A protein and the small-molecule ligand that binds it are described below.
Small molecule (SMILES): CC[C@H](C)[C@H](N)C(=O)O

Sequence of chain 1.A:
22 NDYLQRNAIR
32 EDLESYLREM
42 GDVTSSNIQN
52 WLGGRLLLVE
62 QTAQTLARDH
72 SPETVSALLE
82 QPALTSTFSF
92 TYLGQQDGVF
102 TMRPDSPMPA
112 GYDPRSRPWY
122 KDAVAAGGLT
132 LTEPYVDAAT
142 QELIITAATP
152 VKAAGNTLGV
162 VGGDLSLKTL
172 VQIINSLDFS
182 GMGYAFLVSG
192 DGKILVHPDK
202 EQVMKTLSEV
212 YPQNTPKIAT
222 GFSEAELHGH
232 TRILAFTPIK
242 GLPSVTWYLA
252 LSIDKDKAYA

Binding-site contacts:
Ligand atom CG2 contacts residue MET103 of chain 1.A at 3.8 Å (hydrophobic).
Ligand atom CA contacts residue TYR113 of chain 1.A at 4.0 Å (hydrophobic).
Ligand atom C contacts residue TYR136 of chain 1.A at 3.8 Å (hydrophobic).
Ligand atom CB contacts residue ASP138 of chain 1.A at 4.0 Å.
Ligand atom C contacts residue ASP138 of chain 1.A at 4.3 Å.
Ligand atom CA contacts residue TYR136 of chain 1.A at 3.7 Å (hydrophobic).
Ligand atom C contacts residue ARG118 of chain 1.A at 3.5 Å.
Ligand atom CB contacts residue ASP165 of chain 1.A at 4.3 Å.
Ligand atom N contacts residue TYR136 of chain 1.A at 3.1 Å (h-bond).
Ligand atom C contacts residue TYR113 of chain 1.A at 3.6 Å (hydrophobic).
Ligand atom N contacts residue ASP138 of chain 1.A at 2.9 Å (salt-bridge).
Ligand atom CG2 contacts residue ASP165 of chain 1.A at 4.2 Å.
Ligand atom N contacts residue ASP165 of chain 1.A at 2.7 Å (salt-bridge).
Ligand atom CA contacts residue ASP165 of chain 1.A at 3.9 Å.
Ligand atom CD1 contacts residue ASP138 of chain 1.A at 4.0 Å.
Ligand atom CD1 contacts residue ALA140 of chain 1.A at 3.5 Å (hydrophobic).
Ligand atom CB contacts residue PHE101 of chain 1.A at 4.2 Å (hydrophobic).
Ligand atom N contacts residue ILE145 of chain 1.A at 3.4 Å.
Ligand atom C contacts residue TRP120 of chain 1.A at 3.5 Å (hydrophobic).
Ligand atom CD1 contacts residue MET109 of chain 1.A at 3.5 Å (hydrophobic).
Ligand atom OXT contacts residue ALA139 of chain 1.A at 3.0 Å (h-bond).
Ligand atom OXT contacts residue TYR136 of chain 1.A at 3.5 Å.
Ligand atom O contacts residue TRP120 of chain 1.A at 2.8 Å (h-bond).
Ligand atom CG1 contacts residue ALA139 of chain 1.A at 4.3 Å (hydrophobic).
Ligand atom CA contacts residue TRP120 of chain 1.A at 3.6 Å (hydrophobic).
Ligand atom CG2 contacts residue TYR93 of chain 1.A at 3.3 Å (hydrophobic).
Ligand atom O contacts residue ARG118 of chain 1.A at 2.8 Å (salt-bridge).
Ligand atom CA contacts residue TYR93 of chain 1.A at 3.6 Å (hydrophobic).
Ligand atom CG1 contacts residue ASP165 of chain 1.A at 4.2 Å.
Ligand atom CG2 contacts residue PHE101 of chain 1.A at 3.3 Å (hydrophobic).
Ligand atom CB contacts residue TYR113 of chain 1.A at 3.8 Å (hydrophobic).
Ligand atom OXT contacts residue ARG118 of chain 1.A at 2.9 Å (salt-bridge).
Ligand atom OXT contacts residue ASP138 of chain 1.A at 3.7 Å.
Ligand atom CA contacts residue ASP138 of chain 1.A at 3.9 Å.
Ligand atom N contacts residue TYR93 of chain 1.A at 3.5 Å (h-bond).
Ligand atom CG2 contacts residue TYR113 of chain 1.A at 4.2 Å (hydrophobic).
Ligand atom CG1 contacts residue ASP138 of chain 1.A at 3.0 Å.
Ligand atom C contacts residue ALA139 of chain 1.A at 4.1 Å (hydrophobic).
Ligand atom CD1 contacts residue MET103 of chain 1.A at 3.7 Å (hydrophobic).
Ligand atom O contacts residue TYR113 of chain 1.A at 2.8 Å (h-bond).